This small molecule binds to this protein.
Small molecule (SMILES): CC(=O)N[C@@H]1[C@@H](O)[C@H](O)[C@@H](CO)O[C@H]1O

Binding-site contacts:
Ligand atom C6 contacts residue ASN165 of chain 1.C at 4.2 Å.
Ligand atom C5 contacts residue ASN165 of chain 1.C at 3.5 Å.
Ligand atom C4 contacts residue ASN165 of chain 1.C at 4.4 Å.
Ligand atom C3 contacts residue ASN165 of chain 1.C at 3.9 Å.
Ligand atom C8 contacts residue ASN165 of chain 1.C at 4.4 Å.
Ligand atom N2 contacts residue ASN165 of chain 1.C at 3.0 Å (h-bond).
Ligand atom C1 contacts residue ASN165 of chain 1.C at 1.5 Å.
Ligand atom O6 contacts residue ASN165 of chain 1.C at 3.8 Å.
Ligand atom C2 contacts residue ASN165 of chain 1.C at 2.8 Å.
Ligand atom O7 contacts residue ASN165 of chain 1.C at 4.4 Å.
Ligand atom C7 contacts residue ASN165 of chain 1.C at 3.9 Å.
Ligand atom O5 contacts residue ASN165 of chain 1.C at 2.5 Å (h-bond).

Sequence of chain 1.C:
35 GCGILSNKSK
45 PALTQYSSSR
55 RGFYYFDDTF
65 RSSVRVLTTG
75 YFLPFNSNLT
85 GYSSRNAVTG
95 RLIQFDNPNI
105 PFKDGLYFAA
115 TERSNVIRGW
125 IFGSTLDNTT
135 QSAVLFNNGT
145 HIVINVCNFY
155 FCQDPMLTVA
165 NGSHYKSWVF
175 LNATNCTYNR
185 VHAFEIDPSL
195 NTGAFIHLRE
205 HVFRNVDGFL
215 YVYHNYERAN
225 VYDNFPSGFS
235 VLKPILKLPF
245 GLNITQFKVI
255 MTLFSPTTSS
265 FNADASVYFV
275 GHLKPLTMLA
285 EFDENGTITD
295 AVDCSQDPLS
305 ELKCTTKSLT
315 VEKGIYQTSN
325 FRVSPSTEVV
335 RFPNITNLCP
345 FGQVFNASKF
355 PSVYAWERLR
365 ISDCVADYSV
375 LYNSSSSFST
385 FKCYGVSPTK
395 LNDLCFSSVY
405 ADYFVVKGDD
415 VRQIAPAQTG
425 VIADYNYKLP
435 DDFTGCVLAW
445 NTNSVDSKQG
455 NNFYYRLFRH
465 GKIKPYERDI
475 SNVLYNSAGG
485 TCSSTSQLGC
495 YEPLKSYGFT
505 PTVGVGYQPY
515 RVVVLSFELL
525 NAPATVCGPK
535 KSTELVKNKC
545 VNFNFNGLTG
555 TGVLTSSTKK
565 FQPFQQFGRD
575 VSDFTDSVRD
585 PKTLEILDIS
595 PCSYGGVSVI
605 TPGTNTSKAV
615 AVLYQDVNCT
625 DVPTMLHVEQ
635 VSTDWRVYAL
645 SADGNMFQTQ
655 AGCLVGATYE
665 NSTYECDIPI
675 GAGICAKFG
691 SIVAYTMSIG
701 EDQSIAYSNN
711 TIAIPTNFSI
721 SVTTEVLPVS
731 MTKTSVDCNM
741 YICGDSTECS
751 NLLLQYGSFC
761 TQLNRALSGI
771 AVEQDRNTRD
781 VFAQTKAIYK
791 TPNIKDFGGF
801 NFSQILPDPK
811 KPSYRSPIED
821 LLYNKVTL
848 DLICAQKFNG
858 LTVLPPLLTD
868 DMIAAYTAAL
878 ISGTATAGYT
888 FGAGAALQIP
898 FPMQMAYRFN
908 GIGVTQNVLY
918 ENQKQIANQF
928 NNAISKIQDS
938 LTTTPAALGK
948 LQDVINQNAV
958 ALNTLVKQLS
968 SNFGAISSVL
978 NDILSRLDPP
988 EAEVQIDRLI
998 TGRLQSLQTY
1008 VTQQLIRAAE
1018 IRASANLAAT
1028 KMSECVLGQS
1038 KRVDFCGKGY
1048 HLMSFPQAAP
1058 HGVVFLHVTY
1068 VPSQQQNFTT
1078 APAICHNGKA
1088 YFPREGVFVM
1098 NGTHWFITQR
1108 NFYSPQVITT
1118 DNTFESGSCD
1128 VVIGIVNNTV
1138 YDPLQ